Binding-site contacts:
Ligand atom C4 contacts residue ASP317 of chain 5.A at 3.6 Å.
Ligand atom C6 contacts residue TRP323 of chain 5.A at 3.4 Å (hydrophobic).
Ligand atom N1 contacts residue HIS67 of chain 5.A at 3.9 Å.
Ligand atom C5 contacts residue FE1 of chain 5.B at 3.4 Å.
Ligand atom C2 contacts residue LEU85 of chain 5.A at 3.6 Å (hydrophobic).
Ligand atom N3 contacts residue GLU221 of chain 5.A at 2.8 Å (salt-bridge).
Ligand atom N1 contacts residue PHE158 of chain 5.A at 3.8 Å.
Ligand atom C5 contacts residue HIS67 of chain 5.A at 3.6 Å.
Ligand atom O2 contacts residue HIS218 of chain 5.A at 3.5 Å.
Ligand atom O2 contacts residue GLN160 of chain 5.A at 3.0 Å (h-bond).
Ligand atom F5 contacts residue FE1 of chain 5.B at 3.7 Å.
Ligand atom C6 contacts residue HIS67 of chain 5.A at 3.5 Å.
Ligand atom C6 contacts residue GLN160 of chain 5.A at 3.8 Å.
Ligand atom C2 contacts residue GLU221 of chain 5.A at 3.8 Å.
Ligand atom C5 contacts residue TRP323 of chain 5.A at 3.5 Å (hydrophobic).
Ligand atom O4 contacts residue HIS65 of chain 5.A at 3.7 Å.
Ligand atom C2 contacts residue GLN160 of chain 5.A at 3.7 Å.
Ligand atom F5 contacts residue TRP323 of chain 5.A at 3.5 Å.
Ligand atom O4 contacts residue FE1 of chain 5.B at 2.1 Å.
Ligand atom C4 contacts residue GLU221 of chain 5.A at 3.6 Å.
Ligand atom O2 contacts residue LEU85 of chain 5.A at 3.6 Å.
Ligand atom O4 contacts residue HIS218 of chain 5.A at 3.3 Å (h-bond).
Ligand atom N3 contacts residue HIS218 of chain 5.A at 3.5 Å.
Ligand atom N3 contacts residue FE1 of chain 5.B at 3.8 Å.
Ligand atom N1 contacts residue TRP323 of chain 5.A at 3.8 Å.
Ligand atom O2 contacts residue ILE187 of chain 5.A at 3.7 Å.
Ligand atom O2 contacts residue PHE158 of chain 5.A at 3.4 Å.
Ligand atom O2 contacts residue GLU221 of chain 5.A at 3.8 Å.
Ligand atom N3 contacts residue LEU85 of chain 5.A at 3.4 Å.
Ligand atom O4 contacts residue ASP317 of chain 5.A at 2.8 Å (salt-bridge).
Ligand atom C2 contacts residue HIS218 of chain 5.A at 3.5 Å.
Ligand atom O4 contacts residue GLU221 of chain 5.A at 3.8 Å.
Ligand atom F5 contacts residue ASP317 of chain 5.A at 3.1 Å.
Ligand atom N1 contacts residue GLN160 of chain 5.A at 2.9 Å (h-bond).
Ligand atom C5 contacts residue ASP317 of chain 5.A at 3.7 Å.
Ligand atom O4 contacts residue HIS67 of chain 5.A at 3.6 Å (h-bond).
Ligand atom C6 contacts residue FE1 of chain 5.B at 3.8 Å.
Ligand atom F5 contacts residue HIS67 of chain 5.A at 3.7 Å.
Ligand atom O4 contacts residue HIS250 of chain 5.A at 2.9 Å (h-bond).
Ligand atom C4 contacts residue FE1 of chain 5.B at 3.3 Å.

Sequence of chain 5.A:
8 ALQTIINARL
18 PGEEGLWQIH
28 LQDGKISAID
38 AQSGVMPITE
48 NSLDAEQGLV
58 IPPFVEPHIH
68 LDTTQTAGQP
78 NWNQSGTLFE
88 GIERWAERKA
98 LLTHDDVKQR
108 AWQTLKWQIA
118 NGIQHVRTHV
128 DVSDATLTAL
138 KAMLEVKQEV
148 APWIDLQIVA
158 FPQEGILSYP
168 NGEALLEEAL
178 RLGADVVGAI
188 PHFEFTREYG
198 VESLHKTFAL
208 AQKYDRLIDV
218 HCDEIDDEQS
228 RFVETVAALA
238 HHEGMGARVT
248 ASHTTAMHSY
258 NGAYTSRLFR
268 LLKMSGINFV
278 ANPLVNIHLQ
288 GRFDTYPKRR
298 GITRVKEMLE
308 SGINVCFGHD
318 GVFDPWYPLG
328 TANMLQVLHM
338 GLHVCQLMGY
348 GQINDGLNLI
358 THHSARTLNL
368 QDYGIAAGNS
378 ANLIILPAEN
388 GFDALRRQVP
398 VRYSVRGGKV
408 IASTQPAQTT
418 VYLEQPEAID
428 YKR

A protein and the small-molecule ligand that binds it are described below.
Small molecule (SMILES): O=C1NC=C(F)[C@H](O)N1